The protein below binds the small molecule below.
Small molecule (SMILES): NCCC[C@H](N)C(=O)O

Sequence of chain 1.D:
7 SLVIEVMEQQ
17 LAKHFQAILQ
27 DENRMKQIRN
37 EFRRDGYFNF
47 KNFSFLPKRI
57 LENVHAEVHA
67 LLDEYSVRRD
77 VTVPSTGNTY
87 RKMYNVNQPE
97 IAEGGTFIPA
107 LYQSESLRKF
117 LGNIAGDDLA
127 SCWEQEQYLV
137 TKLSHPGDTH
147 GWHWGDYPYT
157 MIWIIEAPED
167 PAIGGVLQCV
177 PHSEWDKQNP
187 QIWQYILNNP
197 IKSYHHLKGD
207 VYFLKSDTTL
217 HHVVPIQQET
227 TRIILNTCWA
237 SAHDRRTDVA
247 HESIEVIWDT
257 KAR

Binding-site contacts:
Ligand atom NE contacts residue CYS234 of chain 1.D at 4.1 Å.
Ligand atom C contacts residue HIS146 of chain 1.D at 3.8 Å.
Ligand atom O contacts residue TRP150 of chain 1.D at 4.2 Å.
Ligand atom N contacts residue GLY151 of chain 1.D at 4.2 Å.
Ligand atom CB contacts residue AKG1 of chain 1.FA at 4.2 Å.
Ligand atom O contacts residue HIS149 of chain 1.D at 3.7 Å.
Ligand atom C contacts residue HIS149 of chain 1.D at 3.3 Å.
Ligand atom N contacts residue HIS149 of chain 1.D at 4.2 Å.
Ligand atom O contacts residue ARG87 of chain 1.D at 2.7 Å (salt-bridge).
Ligand atom OXT contacts residue HIS146 of chain 1.D at 2.6 Å (h-bond).
Ligand atom NE contacts residue LEU135 of chain 1.D at 4.1 Å.
Ligand atom OXT contacts residue ARG87 of chain 1.D at 3.1 Å (salt-bridge).
Ligand atom CA contacts residue TRP150 of chain 1.D at 3.4 Å (hydrophobic).
Ligand atom CG contacts residue GLU132 of chain 1.D at 3.6 Å.
Ligand atom CA contacts residue HIS149 of chain 1.D at 3.3 Å.
Ligand atom NE contacts residue GLU132 of chain 1.D at 3.0 Å (salt-bridge).
Ligand atom CB contacts residue TRP254 of chain 1.D at 3.8 Å (hydrophobic).
Ligand atom CD contacts residue ASN232 of chain 1.D at 3.9 Å.
Ligand atom CA contacts residue SER249 of chain 1.D at 3.9 Å.
Ligand atom CB contacts residue SER249 of chain 1.D at 4.3 Å.
Ligand atom CB contacts residue ILE250 of chain 1.D at 3.7 Å (hydrophobic).
Ligand atom CG contacts residue AKG1 of chain 1.FA at 3.9 Å.
Ligand atom O contacts residue THR82 of chain 1.D at 4.1 Å.
Ligand atom N contacts residue SER249 of chain 1.D at 2.9 Å (h-bond).
Ligand atom N contacts residue TRP150 of chain 1.D at 3.1 Å (h-bond).
Ligand atom CG contacts residue ILE250 of chain 1.D at 4.0 Å (hydrophobic).
Ligand atom C contacts residue SER249 of chain 1.D at 4.2 Å.
Ligand atom N contacts residue ILE250 of chain 1.D at 4.4 Å.
Ligand atom CD contacts residue ILE250 of chain 1.D at 3.8 Å (hydrophobic).
Ligand atom CD contacts residue GLU132 of chain 1.D at 3.4 Å.
Ligand atom CD contacts residue TRP254 of chain 1.D at 4.1 Å (hydrophobic).
Ligand atom N contacts residue TRP181 of chain 1.D at 3.8 Å.
Ligand atom NE contacts residue ASN232 of chain 1.D at 3.5 Å (h-bond).
Ligand atom C contacts residue TRP150 of chain 1.D at 4.1 Å (hydrophobic).
Ligand atom C contacts residue ARG87 of chain 1.D at 3.5 Å.
Ligand atom CD contacts residue AKG1 of chain 1.FA at 4.0 Å.
Ligand atom OXT contacts residue HIS149 of chain 1.D at 3.5 Å (h-bond).
Ligand atom CB contacts residue HIS149 of chain 1.D at 4.3 Å.
Ligand atom CD contacts residue LEU135 of chain 1.D at 3.9 Å (hydrophobic).
Ligand atom O contacts residue SER249 of chain 1.D at 3.6 Å.